Sequence of chain 46.A:
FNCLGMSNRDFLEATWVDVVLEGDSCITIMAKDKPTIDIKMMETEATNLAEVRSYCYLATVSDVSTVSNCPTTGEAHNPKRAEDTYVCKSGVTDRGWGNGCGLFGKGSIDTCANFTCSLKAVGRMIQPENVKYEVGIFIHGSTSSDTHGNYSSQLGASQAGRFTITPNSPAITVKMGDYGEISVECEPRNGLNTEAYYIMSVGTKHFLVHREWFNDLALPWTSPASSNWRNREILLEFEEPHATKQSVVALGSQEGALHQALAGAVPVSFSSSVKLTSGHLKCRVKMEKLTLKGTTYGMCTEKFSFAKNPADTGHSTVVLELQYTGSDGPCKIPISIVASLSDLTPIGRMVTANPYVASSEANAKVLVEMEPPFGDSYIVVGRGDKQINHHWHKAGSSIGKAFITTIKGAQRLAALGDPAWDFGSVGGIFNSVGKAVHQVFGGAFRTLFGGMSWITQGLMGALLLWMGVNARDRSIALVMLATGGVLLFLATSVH

Binding-site contacts:
Ligand atom C4 contacts residue ASN154 of chain 46.A at 4.2 Å.
Ligand atom C5 contacts residue SER156 of chain 46.A at 3.9 Å.
Ligand atom N2 contacts residue ASN154 of chain 46.A at 3.0 Å (h-bond).
Ligand atom O5 contacts residue SER156 of chain 46.A at 3.9 Å.
Ligand atom O5 contacts residue ASN154 of chain 46.A at 2.4 Å (h-bond).
Ligand atom C1 contacts residue ASN154 of chain 46.A at 1.4 Å.
Ligand atom C3 contacts residue ASN154 of chain 46.A at 3.9 Å.
Ligand atom C7 contacts residue ASN154 of chain 46.A at 3.4 Å.
Ligand atom C2 contacts residue SER156 of chain 46.A at 4.3 Å.
Ligand atom N2 contacts residue SER156 of chain 46.A at 4.2 Å.
Ligand atom C5 contacts residue ASN154 of chain 46.A at 3.6 Å.
Ligand atom C1 contacts residue SER156 of chain 46.A at 3.3 Å.
Ligand atom O7 contacts residue ASN154 of chain 46.A at 3.6 Å.
Ligand atom C2 contacts residue ASN154 of chain 46.A at 2.5 Å.
Ligand atom C8 contacts residue ASN154 of chain 46.A at 3.9 Å.

A protein and the small-molecule ligand that binds it are described below.
Small molecule (SMILES): CC(=O)N[C@@H]1[C@@H](O)[C@H](O)[C@@H](CO)O[C@H]1O